The small molecule below binds the protein below.
Small molecule (SMILES): Nc1ncnc2c1ncn2[C@H]1C[C@H](O)[C@@H](COP(=O)(O)O)O1

Binding-site contacts:
Ligand atom C8 contacts residue PRO205 of chain 1.QA at 4.3 Å (hydrophobic).
Ligand atom C4' contacts residue DC1 of chain 1.OE at 4.5 Å.
Ligand atom OP2 contacts residue DC1 of chain 1.OE at 2.5 Å (h-bond).
Ligand atom C6 contacts residue PRO416 of chain 1.QA at 3.7 Å (hydrophobic).
Ligand atom P contacts residue DC1 of chain 1.OE at 1.6 Å.
Ligand atom C5 contacts residue PRO416 of chain 1.QA at 4.2 Å (hydrophobic).
Ligand atom N6 contacts residue PRO205 of chain 1.QA at 3.9 Å.
Ligand atom N1 contacts residue PRO416 of chain 1.QA at 3.1 Å (h-bond).
Ligand atom O5' contacts residue DC1 of chain 1.OE at 2.5 Å (h-bond).
Ligand atom C1' contacts residue PRO416 of chain 1.QA at 4.3 Å (hydrophobic).
Ligand atom OP1 contacts residue DC1 of chain 1.OE at 2.5 Å (h-bond).
Ligand atom N1 contacts residue GLY424 of chain 1.QA at 4.1 Å.
Ligand atom N1 contacts residue PRO205 of chain 1.QA at 4.4 Å.
Ligand atom C5' contacts residue DC1 of chain 1.OE at 3.1 Å.
Ligand atom C8 contacts residue HIS415 of chain 1.QA at 3.6 Å.
Ligand atom N7 contacts residue PRO205 of chain 1.QA at 3.7 Å.
Ligand atom N1 contacts residue VAL204 of chain 1.QA at 4.4 Å.
Ligand atom N6 contacts residue SER417 of chain 1.QA at 4.3 Å.
Ligand atom C5 contacts residue HIS415 of chain 1.QA at 4.4 Å.
Ligand atom C2' contacts residue HIS415 of chain 1.QA at 4.3 Å.
Ligand atom N9 contacts residue PRO416 of chain 1.QA at 4.4 Å.
Ligand atom N3 contacts residue PRO416 of chain 1.QA at 3.5 Å.
Ligand atom N7 contacts residue HIS415 of chain 1.QA at 3.6 Å.
Ligand atom C2 contacts residue GLY424 of chain 1.QA at 4.2 Å.
Ligand atom N6 contacts residue PRO416 of chain 1.QA at 4.3 Å.
Ligand atom C6 contacts residue PRO205 of chain 1.QA at 3.7 Å (hydrophobic).
Ligand atom C4 contacts residue PRO416 of chain 1.QA at 4.1 Å (hydrophobic).
Ligand atom N6 contacts residue ASN394 of chain 1.QA at 4.0 Å.
Ligand atom N9 contacts residue HIS415 of chain 1.QA at 4.3 Å.
Ligand atom OP1 contacts residue LYS426 of chain 1.RA at 4.5 Å.
Ligand atom C4 contacts residue PRO205 of chain 1.QA at 4.2 Å (hydrophobic).
Ligand atom C5 contacts residue PRO205 of chain 1.QA at 3.6 Å (hydrophobic).
Ligand atom C2 contacts residue PRO416 of chain 1.QA at 3.1 Å (hydrophobic).

Sequence of chain 1.RA:
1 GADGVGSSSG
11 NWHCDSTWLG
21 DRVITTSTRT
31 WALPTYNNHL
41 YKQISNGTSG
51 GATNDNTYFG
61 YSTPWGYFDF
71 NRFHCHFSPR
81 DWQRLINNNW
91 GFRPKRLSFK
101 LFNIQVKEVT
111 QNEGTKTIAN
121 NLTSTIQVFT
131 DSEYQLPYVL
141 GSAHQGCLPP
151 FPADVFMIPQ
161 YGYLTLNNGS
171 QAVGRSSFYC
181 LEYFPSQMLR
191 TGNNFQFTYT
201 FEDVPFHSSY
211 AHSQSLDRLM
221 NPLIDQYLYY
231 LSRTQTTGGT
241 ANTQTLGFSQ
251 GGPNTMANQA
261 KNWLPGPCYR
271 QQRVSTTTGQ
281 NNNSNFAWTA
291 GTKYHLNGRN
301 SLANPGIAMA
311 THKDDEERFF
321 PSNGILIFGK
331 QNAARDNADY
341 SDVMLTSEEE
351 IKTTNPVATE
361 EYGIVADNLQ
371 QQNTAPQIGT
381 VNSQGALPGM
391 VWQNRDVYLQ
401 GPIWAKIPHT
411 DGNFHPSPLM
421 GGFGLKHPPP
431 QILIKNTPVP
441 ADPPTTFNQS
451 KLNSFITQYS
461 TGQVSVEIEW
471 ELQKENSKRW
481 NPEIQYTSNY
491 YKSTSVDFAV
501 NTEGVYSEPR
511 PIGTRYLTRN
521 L

Sequence of chain 1.QA:
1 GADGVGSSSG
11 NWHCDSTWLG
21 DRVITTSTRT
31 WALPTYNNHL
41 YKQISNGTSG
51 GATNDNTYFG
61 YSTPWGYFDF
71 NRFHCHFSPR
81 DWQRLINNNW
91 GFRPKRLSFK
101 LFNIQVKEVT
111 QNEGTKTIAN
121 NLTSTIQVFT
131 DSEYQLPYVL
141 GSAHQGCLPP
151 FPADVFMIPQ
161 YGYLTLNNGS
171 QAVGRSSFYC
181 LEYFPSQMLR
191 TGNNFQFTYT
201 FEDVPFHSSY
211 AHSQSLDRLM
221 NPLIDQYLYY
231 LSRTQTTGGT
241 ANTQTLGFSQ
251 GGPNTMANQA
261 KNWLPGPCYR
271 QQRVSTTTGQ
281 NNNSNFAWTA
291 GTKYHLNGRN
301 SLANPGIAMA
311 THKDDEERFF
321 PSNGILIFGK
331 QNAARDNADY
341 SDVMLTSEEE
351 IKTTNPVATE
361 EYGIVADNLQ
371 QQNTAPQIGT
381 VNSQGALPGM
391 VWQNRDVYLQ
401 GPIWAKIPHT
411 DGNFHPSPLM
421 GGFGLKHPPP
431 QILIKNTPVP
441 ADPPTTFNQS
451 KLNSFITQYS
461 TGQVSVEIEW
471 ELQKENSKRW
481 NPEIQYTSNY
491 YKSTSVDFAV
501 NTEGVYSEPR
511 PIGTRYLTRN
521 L